The small molecule below binds the protein below.
Small molecule (SMILES): Cc1onc(-c2ccc(F)cc2)c1COc1ccc(C(=O)N2CCS(=O)(=O)CC2)cn1

Sequence of chain 1.C:
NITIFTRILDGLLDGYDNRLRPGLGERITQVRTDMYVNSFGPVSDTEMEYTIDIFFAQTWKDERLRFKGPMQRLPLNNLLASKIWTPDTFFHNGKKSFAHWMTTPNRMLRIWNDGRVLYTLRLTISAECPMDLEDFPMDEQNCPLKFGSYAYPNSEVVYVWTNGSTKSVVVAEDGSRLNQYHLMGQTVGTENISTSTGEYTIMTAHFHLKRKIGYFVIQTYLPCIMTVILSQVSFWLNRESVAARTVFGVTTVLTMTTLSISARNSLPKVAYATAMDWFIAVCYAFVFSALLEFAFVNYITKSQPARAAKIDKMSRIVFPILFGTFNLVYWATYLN

Sequence of chain 1.D:
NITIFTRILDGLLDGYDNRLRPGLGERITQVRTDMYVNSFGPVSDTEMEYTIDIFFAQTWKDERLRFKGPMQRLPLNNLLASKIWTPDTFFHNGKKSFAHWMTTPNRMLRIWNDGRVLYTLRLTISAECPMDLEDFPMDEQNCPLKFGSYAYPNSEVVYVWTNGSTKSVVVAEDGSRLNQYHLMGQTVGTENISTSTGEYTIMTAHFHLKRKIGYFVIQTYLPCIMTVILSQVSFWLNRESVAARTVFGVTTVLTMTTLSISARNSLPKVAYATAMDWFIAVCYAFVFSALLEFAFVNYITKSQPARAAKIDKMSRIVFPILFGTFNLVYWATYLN

Binding-site contacts:
Ligand atom N contacts residue THR210 of chain 1.D at 3.3 Å.
Ligand atom C9 contacts residue THR208 of chain 1.D at 3.7 Å.
Ligand atom O4 contacts residue ASN51 of chain 1.C at 3.5 Å (h-bond).
Ligand atom N1 contacts residue TYR49 of chain 1.C at 3.5 Å.
Ligand atom C contacts residue PHE68 of chain 1.C at 3.5 Å (hydrophobic).
Ligand atom C12 contacts residue TYR49 of chain 1.C at 3.4 Å (hydrophobic).
Ligand atom F contacts residue HIS105 of chain 1.D at 3.6 Å.
Ligand atom O3 contacts residue LYS159 of chain 1.D at 3.7 Å.
Ligand atom C1 contacts residue PHE68 of chain 1.C at 3.9 Å (hydrophobic).
Ligand atom N contacts residue THR133 of chain 1.C at 3.2 Å.
Ligand atom C10 contacts residue TYR49 of chain 1.C at 3.7 Å (hydrophobic).
Ligand atom O3 contacts residue HIS105 of chain 1.D at 3.0 Å.
Ligand atom O4 contacts residue ASP187 of chain 1.C at 3.9 Å.
Ligand atom C4 contacts residue THR210 of chain 1.D at 3.9 Å.
Ligand atom C5 contacts residue TYR163 of chain 1.D at 3.9 Å (hydrophobic).
Ligand atom C13 contacts residue TYR49 of chain 1.C at 3.7 Å (hydrophobic).
Ligand atom F contacts residue PHE103 of chain 1.D at 3.7 Å.
Ligand atom O2 contacts residue ILE206 of chain 1.D at 3.7 Å.
Ligand atom F contacts residue TYR213 of chain 1.D at 3.6 Å.
Ligand atom N1 contacts residue THR208 of chain 1.D at 3.4 Å.
Ligand atom C9 contacts residue THR210 of chain 1.D at 3.5 Å.
Ligand atom C17 contacts residue TYR49 of chain 1.C at 3.4 Å (hydrophobic).
Ligand atom C8 contacts residue TYR213 of chain 1.D at 3.6 Å (hydrophobic).
Ligand atom C2 contacts residue PHE68 of chain 1.C at 3.8 Å (hydrophobic).
Ligand atom O1 contacts residue THR208 of chain 1.D at 3.6 Å.
Ligand atom C11 contacts residue THR208 of chain 1.D at 3.3 Å.
Ligand atom C15 contacts residue THR208 of chain 1.D at 3.5 Å.
Ligand atom O contacts residue THR210 of chain 1.D at 3.5 Å.
Ligand atom C8 contacts residue THR208 of chain 1.D at 3.8 Å.
Ligand atom N contacts residue MET121 of chain 1.C at 3.9 Å.
Ligand atom O contacts residue THR133 of chain 1.C at 3.2 Å.
Ligand atom C6 contacts residue TYR163 of chain 1.D at 3.4 Å (hydrophobic).
Ligand atom F contacts residue SER162 of chain 1.D at 3.0 Å.
Ligand atom C12 contacts residue THR208 of chain 1.D at 3.7 Å.
Ligand atom C6 contacts residue PHE103 of chain 1.D at 3.9 Å (hydrophobic).
Ligand atom N2 contacts residue TYR49 of chain 1.C at 3.6 Å.
Ligand atom C14 contacts residue THR208 of chain 1.D at 3.8 Å.
Ligand atom C16 contacts residue TYR49 of chain 1.C at 3.8 Å (hydrophobic).
Ligand atom C13 contacts residue THR208 of chain 1.D at 3.9 Å.
Ligand atom C18 contacts residue ASN51 of chain 1.C at 3.4 Å.